A small-molecule ligand and the protein it binds are described below.
Small molecule (SMILES): O=C([O-])CC(=O)C(=O)O

Sequence of chain 5.A:
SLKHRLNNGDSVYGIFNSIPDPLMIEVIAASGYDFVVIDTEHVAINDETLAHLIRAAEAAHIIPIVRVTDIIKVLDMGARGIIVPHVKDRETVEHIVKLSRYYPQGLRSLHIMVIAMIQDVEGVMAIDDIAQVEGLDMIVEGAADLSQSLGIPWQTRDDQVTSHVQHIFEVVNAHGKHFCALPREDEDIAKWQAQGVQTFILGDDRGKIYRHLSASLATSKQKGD

Binding-site contacts:
Ligand atom C1 contacts residue GLU46 of chain 4.A at 3.4 Å.
Ligand atom C4 contacts residue SER119 of chain 5.A at 3.4 Å.
Ligand atom O4 contacts residue GLU46 of chain 4.A at 3.2 Å (salt-bridge).
Ligand atom O1 contacts residue PRO95 of chain 4.A at 3.9 Å.
Ligand atom O5 contacts residue ASP177 of chain 4.A at 4.1 Å.
Ligand atom O2 contacts residue GLN151 of chain 4.A at 3.3 Å (h-bond).
Ligand atom C4 contacts residue GLU46 of chain 4.A at 4.3 Å.
Ligand atom O5 contacts residue TYR113 of chain 5.A at 3.6 Å.
Ligand atom O2 contacts residue HIS47 of chain 4.A at 4.2 Å.
Ligand atom C2 contacts residue HIS96 of chain 4.A at 4.2 Å.
Ligand atom O3 contacts residue ASP177 of chain 4.A at 3.8 Å.
Ligand atom C3 contacts residue ASP177 of chain 4.A at 3.5 Å.
Ligand atom O2 contacts residue HIS96 of chain 4.A at 2.8 Å (h-bond).
Ligand atom O4 contacts residue SER119 of chain 5.A at 3.9 Å.
Ligand atom C1 contacts residue HIS96 of chain 4.A at 3.7 Å.
Ligand atom C1 contacts residue HIS47 of chain 4.A at 4.3 Å.
Ligand atom O4 contacts residue HIS96 of chain 4.A at 3.1 Å (h-bond).
Ligand atom C1 contacts residue PRO95 of chain 4.A at 4.2 Å (hydrophobic).
Ligand atom O1 contacts residue ARG72 of chain 4.A at 2.9 Å (salt-bridge).
Ligand atom O3 contacts residue HIS47 of chain 4.A at 2.7 Å (h-bond).
Ligand atom C2 contacts residue ASP177 of chain 4.A at 3.2 Å.
Ligand atom C4 contacts residue HIS96 of chain 4.A at 3.3 Å.
Ligand atom O5 contacts residue SER119 of chain 5.A at 3.2 Å.
Ligand atom O5 contacts residue HIS96 of chain 4.A at 3.5 Å (h-bond).
Ligand atom C3 contacts residue HIS47 of chain 4.A at 3.1 Å.
Ligand atom O3 contacts residue SER119 of chain 5.A at 2.8 Å (h-bond).
Ligand atom C4 contacts residue HIS47 of chain 4.A at 3.3 Å.
Ligand atom O4 contacts residue HIS47 of chain 4.A at 3.0 Å (h-bond).
Ligand atom O1 contacts residue GLN151 of chain 4.A at 2.8 Å (h-bond).
Ligand atom O1 contacts residue GLU46 of chain 4.A at 3.4 Å (salt-bridge).
Ligand atom O1 contacts residue MET149 of chain 4.A at 4.2 Å.
Ligand atom C2 contacts residue GLN151 of chain 4.A at 3.0 Å.
Ligand atom C1 contacts residue ARG72 of chain 4.A at 3.9 Å.
Ligand atom C2 contacts residue HIS47 of chain 4.A at 4.2 Å.
Ligand atom O2 contacts residue PRO95 of chain 4.A at 3.6 Å.
Ligand atom C2 contacts residue ARG72 of chain 4.A at 4.2 Å.
Ligand atom C1 contacts residue GLN151 of chain 4.A at 3.0 Å.
Ligand atom O2 contacts residue GLU46 of chain 4.A at 2.8 Å (salt-bridge).
Ligand atom C3 contacts residue SER119 of chain 5.A at 3.5 Å.
Ligand atom C3 contacts residue HIS96 of chain 4.A at 4.3 Å.

Sequence of chain 4.A:
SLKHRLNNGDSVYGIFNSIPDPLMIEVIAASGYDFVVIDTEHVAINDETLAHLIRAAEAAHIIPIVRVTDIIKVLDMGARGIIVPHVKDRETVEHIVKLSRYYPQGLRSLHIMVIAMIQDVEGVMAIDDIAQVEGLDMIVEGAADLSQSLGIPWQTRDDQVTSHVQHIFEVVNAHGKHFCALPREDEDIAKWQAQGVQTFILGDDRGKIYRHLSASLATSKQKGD